The protein below binds the small molecule below.
Small molecule (SMILES): CC(=O)N[C@@H]1[C@@H](O)[C@H](O)[C@@H](CO)O[C@H]1O

Binding-site contacts:
Ligand atom C8 contacts residue ASN154 of chain 1.E at 4.4 Å.
Ligand atom C1 contacts residue ASN154 of chain 1.E at 1.4 Å.
Ligand atom C1 contacts residue THR156 of chain 1.E at 3.6 Å.
Ligand atom O5 contacts residue SER151 of chain 1.E at 4.1 Å.
Ligand atom C7 contacts residue ASN154 of chain 1.E at 3.2 Å.
Ligand atom O5 contacts residue ASN154 of chain 1.E at 2.4 Å (h-bond).
Ligand atom C6 contacts residue SER151 of chain 1.E at 4.3 Å.
Ligand atom O5 contacts residue THR156 of chain 1.E at 4.3 Å.
Ligand atom C1 contacts residue ALA150 of chain 1.E at 4.2 Å (hydrophobic).
Ligand atom N2 contacts residue THR156 of chain 1.E at 4.0 Å.
Ligand atom C1 contacts residue SER151 of chain 1.E at 4.5 Å.
Ligand atom C3 contacts residue ASN154 of chain 1.E at 3.8 Å.
Ligand atom O5 contacts residue ALA150 of chain 1.E at 3.8 Å.
Ligand atom C6 contacts residue ALA150 of chain 1.E at 3.7 Å (hydrophobic).
Ligand atom O7 contacts residue ASN154 of chain 1.E at 3.3 Å (h-bond).
Ligand atom C5 contacts residue ASN154 of chain 1.E at 3.7 Å.
Ligand atom C5 contacts residue SER151 of chain 1.E at 4.5 Å.
Ligand atom N2 contacts residue ASN154 of chain 1.E at 2.8 Å (h-bond).
Ligand atom C4 contacts residue ASN154 of chain 1.E at 4.2 Å.
Ligand atom C2 contacts residue ASN154 of chain 1.E at 2.4 Å.
Ligand atom O6 contacts residue ALA150 of chain 1.E at 3.9 Å.
Ligand atom O6 contacts residue ASP147 of chain 1.E at 3.5 Å (salt-bridge).
Ligand atom C6 contacts residue ASP147 of chain 1.E at 3.6 Å.

Sequence of chain 1.E:
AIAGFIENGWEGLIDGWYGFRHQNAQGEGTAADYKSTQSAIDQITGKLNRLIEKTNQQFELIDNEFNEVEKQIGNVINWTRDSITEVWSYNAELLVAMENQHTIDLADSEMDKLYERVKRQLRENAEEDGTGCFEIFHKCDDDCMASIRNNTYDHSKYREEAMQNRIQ